Binding-site contacts:
Ligand atom C7 contacts residue ASN301 of chain 1.E at 3.9 Å.
Ligand atom C2 contacts residue GLN263 of chain 1.E at 4.5 Å.
Ligand atom C1 contacts residue ASN265 of chain 1.E at 1.4 Å.
Ligand atom C6 contacts residue ARG412 of chain 1.E at 4.4 Å.
Ligand atom C1 contacts residue GLN263 of chain 1.E at 3.8 Å.
Ligand atom C7 contacts residue GLN263 of chain 1.E at 4.4 Å.
Ligand atom C3 contacts residue ASN265 of chain 1.E at 3.8 Å.
Ligand atom C4 contacts residue ASN265 of chain 1.E at 4.2 Å.
Ligand atom C8 contacts residue SER381 of chain 1.E at 3.4 Å.
Ligand atom O5 contacts residue ASN265 of chain 1.E at 2.3 Å (h-bond).
Ligand atom O7 contacts residue ASN301 of chain 1.E at 3.4 Å.
Ligand atom C7 contacts residue SER381 of chain 1.E at 3.6 Å.
Ligand atom C8 contacts residue SER303 of chain 1.E at 3.5 Å.
Ligand atom C8 contacts residue ASN265 of chain 1.E at 4.4 Å.
Ligand atom C2 contacts residue ASN265 of chain 1.E at 2.4 Å.
Ligand atom N2 contacts residue GLN263 of chain 1.E at 3.7 Å.
Ligand atom C8 contacts residue ASN301 of chain 1.E at 3.4 Å.
Ligand atom O6 contacts residue ASN265 of chain 1.E at 4.0 Å.
Ligand atom C8 contacts residue VAL302 of chain 1.E at 3.9 Å (hydrophobic).
Ligand atom O7 contacts residue SER381 of chain 1.E at 3.4 Å (h-bond).
Ligand atom O6 contacts residue ARG412 of chain 1.E at 3.2 Å (salt-bridge).
Ligand atom O7 contacts residue ASN265 of chain 1.E at 3.0 Å (h-bond).
Ligand atom C8 contacts residue GLN263 of chain 1.E at 4.3 Å.
Ligand atom O6 contacts residue VAL414 of chain 1.E at 4.4 Å.
Ligand atom N2 contacts residue ASN265 of chain 1.E at 2.9 Å (h-bond).
Ligand atom C5 contacts residue ASN265 of chain 1.E at 3.6 Å.
Ligand atom C7 contacts residue ASN265 of chain 1.E at 3.2 Å.

This protein binds this small molecule.
Small molecule (SMILES): CC(=O)N[C@H]1[C@H](O[C@H]2[C@H](O)[C@@H](NC(C)=O)CO[C@@H]2CO)O[C@H](CO)[C@@H](O)[C@@H]1O

Sequence of chain 1.E:
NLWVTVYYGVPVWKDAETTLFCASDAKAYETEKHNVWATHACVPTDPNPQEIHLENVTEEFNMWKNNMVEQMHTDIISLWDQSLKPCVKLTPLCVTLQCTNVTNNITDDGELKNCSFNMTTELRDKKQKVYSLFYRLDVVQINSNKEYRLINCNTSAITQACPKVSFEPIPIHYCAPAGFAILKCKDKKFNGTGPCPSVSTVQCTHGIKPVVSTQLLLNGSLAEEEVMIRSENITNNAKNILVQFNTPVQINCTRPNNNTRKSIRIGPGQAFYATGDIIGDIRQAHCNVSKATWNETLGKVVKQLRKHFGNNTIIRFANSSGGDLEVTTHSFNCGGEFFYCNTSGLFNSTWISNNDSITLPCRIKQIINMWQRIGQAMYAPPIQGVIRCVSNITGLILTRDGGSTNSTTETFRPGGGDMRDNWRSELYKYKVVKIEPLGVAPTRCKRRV